Binding-site contacts:
Ligand atom C61 contacts residue GLY163 of chain 2.A at 3.8 Å.
Ligand atom C65 contacts residue THR142 of chain 2.A at 3.6 Å.
Ligand atom N69 contacts residue ALA144 of chain 2.A at 3.9 Å.
Ligand atom N49 contacts residue GLY163 of chain 2.A at 3.9 Å.
Ligand atom C71 contacts residue ALA144 of chain 2.A at 3.9 Å (hydrophobic).
Ligand atom C59 contacts residue HIS161 of chain 2.A at 3.9 Å.
Ligand atom O88 contacts residue ALA144 of chain 2.A at 3.3 Å.
Ligand atom C65 contacts residue GLY163 of chain 2.A at 3.7 Å.
Ligand atom C65 contacts residue GLY164 of chain 2.A at 3.5 Å.
Ligand atom O66 contacts residue ARG143 of chain 2.A at 3.6 Å (salt-bridge).
Ligand atom C39 contacts residue CYS147 of chain 2.A at 4.1 Å (hydrophobic).
Ligand atom C61 contacts residue GLY164 of chain 2.A at 3.7 Å.
Ligand atom C59 contacts residue ARG143 of chain 2.A at 3.9 Å.
Ligand atom C63 contacts residue CYS147 of chain 2.A at 1.8 Å (hydrophobic).
Ligand atom C2 contacts residue GLY128 of chain 2.A at 3.9 Å.
Ligand atom C57 contacts residue CYS147 of chain 2.A at 2.7 Å (hydrophobic).
Ligand atom C73 contacts residue ALA144 of chain 2.A at 3.8 Å (hydrophobic).
Ligand atom O66 contacts residue THR142 of chain 2.A at 2.6 Å (h-bond).
Ligand atom O37 contacts residue VAL162 of chain 2.A at 3.6 Å (h-bond).
Ligand atom N49 contacts residue CYS147 of chain 2.A at 3.0 Å (h-bond).
Ligand atom C59 contacts residue CYS147 of chain 2.A at 3.2 Å (hydrophobic).
Ligand atom C73 contacts residue ARG143 of chain 2.A at 4.2 Å.
Ligand atom O66 contacts residue HIS161 of chain 2.A at 2.8 Å (h-bond).
Ligand atom C4 contacts residue HIS40 of chain 2.A at 3.8 Å.
Ligand atom C65 contacts residue HIS161 of chain 2.A at 3.9 Å.
Ligand atom C71 contacts residue GLY164 of chain 2.A at 4.0 Å.
Ligand atom N49 contacts residue VAL162 of chain 2.A at 3.2 Å (h-bond).
Ligand atom C65 contacts residue ARG143 of chain 2.A at 3.7 Å.
Ligand atom O66 contacts residue GLY163 of chain 2.A at 3.4 Å (h-bond).
Ligand atom C82 contacts residue CYS147 of chain 2.A at 2.8 Å (hydrophobic).
Ligand atom O66 contacts residue GLY164 of chain 2.A at 3.5 Å (h-bond).
Ligand atom C39 contacts residue VAL162 of chain 2.A at 3.8 Å (hydrophobic).
Ligand atom C2 contacts residue LEU127 of chain 2.A at 3.8 Å (hydrophobic).
Ligand atom O88 contacts residue GLY145 of chain 2.A at 3.4 Å (h-bond).
Ligand atom C65 contacts residue ALA144 of chain 2.A at 4.1 Å (hydrophobic).
Ligand atom N69 contacts residue GLY164 of chain 2.A at 3.9 Å.
Ligand atom C2 contacts residue HIS40 of chain 2.A at 3.7 Å.
Ligand atom N69 contacts residue THR142 of chain 2.A at 3.1 Å (h-bond).
Ligand atom C59 contacts residue GLY163 of chain 2.A at 4.0 Å.
Ligand atom N69 contacts residue ARG143 of chain 2.A at 3.7 Å.

This protein binds this small molecule.
Small molecule (SMILES): CCOC(=O)CC[C@H](C[C@@H]1CCNC1=O)NC(=O)OC(C)(C)C

Sequence of chain 2.A:
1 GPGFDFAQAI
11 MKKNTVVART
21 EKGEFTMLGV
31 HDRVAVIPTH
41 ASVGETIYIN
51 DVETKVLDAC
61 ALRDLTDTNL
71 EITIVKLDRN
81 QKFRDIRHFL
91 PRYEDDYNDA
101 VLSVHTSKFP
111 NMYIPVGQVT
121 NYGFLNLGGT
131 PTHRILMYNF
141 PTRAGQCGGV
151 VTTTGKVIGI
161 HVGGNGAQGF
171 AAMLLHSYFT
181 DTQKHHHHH